Sequence of chain 1.A:
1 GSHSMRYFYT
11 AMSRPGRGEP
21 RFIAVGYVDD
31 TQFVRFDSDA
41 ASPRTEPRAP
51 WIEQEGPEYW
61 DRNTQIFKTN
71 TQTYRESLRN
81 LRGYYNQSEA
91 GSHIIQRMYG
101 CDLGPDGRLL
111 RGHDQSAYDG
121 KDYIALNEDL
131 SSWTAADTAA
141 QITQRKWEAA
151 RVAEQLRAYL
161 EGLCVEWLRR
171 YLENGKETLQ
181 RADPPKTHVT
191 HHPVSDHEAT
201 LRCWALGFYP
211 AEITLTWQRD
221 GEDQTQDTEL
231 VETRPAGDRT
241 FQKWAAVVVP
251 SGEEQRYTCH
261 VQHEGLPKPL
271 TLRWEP

This protein binds this small molecule.
Small molecule (SMILES): CC[C@H](C)[C@H](NC(=O)[C@@H](NC(=O)[C@@H](NC(=O)[C@H](CCCN=C(N)N)NC(=O)[C@H](CC(=O)O)NC(=O)[C@H](Cc1ccccc1)NC(=O)[C@@H]1CCCN1C(=O)[C@@H](N)CC(C)C)[C@@H](C)O)[C@@H](C)O)C(=O)N[C@@H](CCSC)C(=O)O

Binding-site contacts:
Ligand atom CD contacts residue TYR7 of chain 1.A at 3.5 Å (hydrophobic).
Ligand atom CG contacts residue TRP147 of chain 1.A at 3.5 Å (hydrophobic).
Ligand atom C contacts residue TYR84 of chain 1.A at 3.5 Å (hydrophobic).
Ligand atom OD2 contacts residue ARG62 of chain 1.A at 3.1 Å (salt-bridge).
Ligand atom NH1 contacts residue GLN155 of chain 1.A at 3.3 Å (h-bond).
Ligand atom N contacts residue TYR171 of chain 1.A at 2.7 Å (h-bond).
Ligand atom O contacts residue TYR159 of chain 1.A at 2.5 Å (h-bond).
Ligand atom C contacts residue TYR7 of chain 1.A at 3.2 Å (hydrophobic).
Ligand atom N contacts residue TYR99 of chain 1.A at 2.9 Å (h-bond).
Ligand atom NH2 contacts residue GLN155 of chain 1.A at 3.1 Å (h-bond).
Ligand atom OG1 contacts residue ASN70 of chain 1.A at 3.2 Å (h-bond).
Ligand atom N contacts residue TYR7 of chain 1.A at 3.4 Å (h-bond).
Ligand atom CD contacts residue ASN63 of chain 1.A at 3.2 Å.
Ligand atom O contacts residue TYR84 of chain 1.A at 2.8 Å (h-bond).
Ligand atom OXT contacts residue TYR84 of chain 1.A at 3.3 Å (h-bond).
Ligand atom OXT contacts residue LYS146 of chain 1.A at 2.8 Å (salt-bridge).
Ligand atom CA contacts residue TYR7 of chain 1.A at 3.2 Å (hydrophobic).
Ligand atom CZ contacts residue GLN155 of chain 1.A at 3.2 Å.
Ligand atom CD1 contacts residue GLU76 of chain 1.A at 3.3 Å.
Ligand atom O contacts residue THR143 of chain 1.A at 2.7 Å (h-bond).
Ligand atom CG2 contacts residue TRP147 of chain 1.A at 3.3 Å (hydrophobic).
Ligand atom CD2 contacts residue TRP167 of chain 1.A at 3.4 Å (hydrophobic).
Ligand atom CB contacts residue TYR99 of chain 1.A at 3.2 Å (hydrophobic).
Ligand atom OXT contacts residue ASN80 of chain 1.A at 3.0 Å (h-bond).
Ligand atom CB contacts residue THR73 of chain 1.A at 3.4 Å.
Ligand atom CB contacts residue ARG62 of chain 1.A at 3.3 Å.
Ligand atom CG2 contacts residue ASN80 of chain 1.A at 3.2 Å.
Ligand atom N contacts residue TYR7 of chain 1.A at 3.0 Å (h-bond).
Ligand atom O contacts residue TRP147 of chain 1.A at 3.3 Å (h-bond).
Ligand atom CG2 contacts residue THR73 of chain 1.A at 3.0 Å.
Ligand atom CG2 contacts residue VAL152 of chain 1.A at 3.4 Å (hydrophobic).
Ligand atom O contacts residue TRP147 of chain 1.A at 3.5 Å (h-bond).
Ligand atom CE contacts residue TYR123 of chain 1.A at 3.5 Å (hydrophobic).
Ligand atom CB contacts residue SER77 of chain 1.A at 3.5 Å.
Ligand atom OG1 contacts residue THR73 of chain 1.A at 2.7 Å (h-bond).
Ligand atom N contacts residue SER77 of chain 1.A at 2.9 Å (h-bond).
Ligand atom N contacts residue TYR159 of chain 1.A at 3.5 Å.
Ligand atom O contacts residue ILE66 of chain 1.A at 3.4 Å.
Ligand atom O contacts residue TYR7 of chain 1.A at 3.5 Å.
Ligand atom CA contacts residue TYR99 of chain 1.A at 3.3 Å (hydrophobic).